Sequence of chain 1.B:
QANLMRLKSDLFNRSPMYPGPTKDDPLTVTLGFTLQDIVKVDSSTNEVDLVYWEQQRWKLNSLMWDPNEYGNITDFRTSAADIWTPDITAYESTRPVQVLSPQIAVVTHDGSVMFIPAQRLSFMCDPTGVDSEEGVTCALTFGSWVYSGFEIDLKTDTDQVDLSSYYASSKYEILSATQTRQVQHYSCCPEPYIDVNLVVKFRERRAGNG

Sequence of chain 1.C:
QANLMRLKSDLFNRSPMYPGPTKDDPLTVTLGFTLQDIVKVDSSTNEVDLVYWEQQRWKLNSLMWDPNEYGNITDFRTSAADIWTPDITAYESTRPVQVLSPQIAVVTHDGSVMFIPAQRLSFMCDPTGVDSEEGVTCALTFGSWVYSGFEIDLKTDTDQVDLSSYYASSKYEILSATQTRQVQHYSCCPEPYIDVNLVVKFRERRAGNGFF

The protein below binds the small molecule below.
Small molecule (SMILES): NCCc1c[nH]c2ccc(O)cc12

Binding-site contacts:
Ligand atom CD2 contacts residue ILE116 of chain 1.C at 4.1 Å (hydrophobic).
Ligand atom NE1 contacts residue CYS189 of chain 1.B at 3.6 Å.
Ligand atom CE3 contacts residue ILE116 of chain 1.C at 3.5 Å (hydrophobic).
Ligand atom CE3 contacts residue TRP145 of chain 1.B at 3.6 Å (hydrophobic).
Ligand atom CZ2 contacts residue VAL146 of chain 1.B at 3.6 Å (hydrophobic).
Ligand atom CD1 contacts residue CYS188 of chain 1.B at 3.6 Å (hydrophobic).
Ligand atom CG contacts residue CYS188 of chain 1.B at 4.0 Å (hydrophobic).
Ligand atom CZ3 contacts residue ILE104 of chain 1.C at 3.5 Å (hydrophobic).
Ligand atom CA contacts residue TRP145 of chain 1.B at 3.6 Å (hydrophobic).
Ligand atom OH contacts residue ILE104 of chain 1.C at 2.7 Å (h-bond).
Ligand atom CD1 contacts residue TRP145 of chain 1.B at 3.4 Å (hydrophobic).
Ligand atom OH contacts residue ILE116 of chain 1.C at 2.9 Å (h-bond).
Ligand atom CH2 contacts residue VAL106 of chain 1.C at 3.9 Å (hydrophobic).
Ligand atom CD1 contacts residue TYR193 of chain 1.B at 3.5 Å (hydrophobic).
Ligand atom CH2 contacts residue MET114 of chain 1.C at 4.0 Å (hydrophobic).
Ligand atom CD2 contacts residue TRP145 of chain 1.B at 3.5 Å (hydrophobic).
Ligand atom NE1 contacts residue TYR193 of chain 1.B at 2.9 Å (h-bond).
Ligand atom CZ3 contacts residue ILE116 of chain 1.C at 3.7 Å (hydrophobic).
Ligand atom CZ2 contacts residue VAL106 of chain 1.C at 3.6 Å (hydrophobic).
Ligand atom OH contacts residue PHE115 of chain 1.C at 3.8 Å.
Ligand atom CZ3 contacts residue VAL146 of chain 1.B at 3.5 Å (hydrophobic).
Ligand atom NE1 contacts residue VAL146 of chain 1.B at 4.0 Å.
Ligand atom CA contacts residue TYR91 of chain 1.B at 3.8 Å (hydrophobic).
Ligand atom CE2 contacts residue TRP145 of chain 1.B at 3.7 Å (hydrophobic).
Ligand atom CG contacts residue TRP145 of chain 1.B at 3.3 Å (hydrophobic).
Ligand atom NE1 contacts residue MET114 of chain 1.C at 4.1 Å.
Ligand atom CA contacts residue TRP53 of chain 1.C at 3.8 Å (hydrophobic).
Ligand atom OH contacts residue VAL146 of chain 1.B at 4.0 Å.
Ligand atom NZ contacts residue TRP145 of chain 1.B at 2.6 Å (h-bond).
Ligand atom CH2 contacts residue ILE104 of chain 1.C at 3.6 Å (hydrophobic).
Ligand atom CB contacts residue TRP145 of chain 1.B at 3.9 Å (hydrophobic).
Ligand atom CE2 contacts residue VAL146 of chain 1.B at 3.8 Å (hydrophobic).
Ligand atom CH2 contacts residue VAL146 of chain 1.B at 3.4 Å (hydrophobic).
Ligand atom CD1 contacts residue CYS189 of chain 1.B at 3.5 Å (hydrophobic).
Ligand atom NE1 contacts residue TRP145 of chain 1.B at 3.7 Å.
Ligand atom NZ contacts residue TYR91 of chain 1.B at 2.8 Å (h-bond).
Ligand atom CZ2 contacts residue MET114 of chain 1.C at 3.6 Å (hydrophobic).
Ligand atom CE3 contacts residue VAL146 of chain 1.B at 4.0 Å (hydrophobic).
Ligand atom CE2 contacts residue TYR193 of chain 1.B at 4.0 Å (hydrophobic).
Ligand atom CE2 contacts residue MET114 of chain 1.C at 3.8 Å (hydrophobic).